Sequence of chain 2.A:
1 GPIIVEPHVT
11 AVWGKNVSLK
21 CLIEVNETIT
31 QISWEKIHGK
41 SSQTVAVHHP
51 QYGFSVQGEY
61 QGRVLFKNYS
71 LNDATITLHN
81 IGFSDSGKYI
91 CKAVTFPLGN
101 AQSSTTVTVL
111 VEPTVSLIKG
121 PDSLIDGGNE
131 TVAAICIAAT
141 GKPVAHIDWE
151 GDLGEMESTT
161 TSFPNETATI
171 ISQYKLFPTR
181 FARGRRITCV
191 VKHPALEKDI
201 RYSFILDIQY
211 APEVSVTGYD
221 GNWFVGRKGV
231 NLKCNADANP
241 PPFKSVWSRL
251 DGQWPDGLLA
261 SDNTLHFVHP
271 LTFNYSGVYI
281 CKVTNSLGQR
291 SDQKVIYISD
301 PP

Binding-site contacts:
Ligand atom C5 contacts residue ASN16 of chain 2.A at 3.6 Å.
Ligand atom O5 contacts residue HIS79 of chain 2.A at 3.7 Å.
Ligand atom C4 contacts residue ASN16 of chain 2.A at 4.3 Å.
Ligand atom C1 contacts residue HIS79 of chain 2.A at 4.5 Å.
Ligand atom C7 contacts residue ASN16 of chain 2.A at 3.7 Å.
Ligand atom O6 contacts residue HIS79 of chain 2.A at 3.5 Å (h-bond).
Ligand atom N2 contacts residue ASN16 of chain 2.A at 3.0 Å (h-bond).
Ligand atom C1 contacts residue ASN16 of chain 2.A at 1.4 Å.
Ligand atom C2 contacts residue ASN16 of chain 2.A at 2.6 Å.
Ligand atom O7 contacts residue ASN16 of chain 2.A at 3.9 Å.
Ligand atom O5 contacts residue ASN16 of chain 2.A at 2.4 Å (h-bond).
Ligand atom C3 contacts residue ASN16 of chain 2.A at 3.9 Å.

The small molecule below binds the protein below.
Small molecule (SMILES): CC(=O)N[C@H]1[C@H](O[C@H]2[C@H](O)[C@@H](NC(C)=O)CO[C@@H]2CO)O[C@H](CO)[C@@H](O[C@@H]2O[C@H](CO[C@H]3O[C@H](CO)[C@@H](O)[C@H](O)[C@@H]3O)[C@@H](O)[C@H](O[C@H]3O[C@H](CO)[C@@H](O)[C@H](O)[C@@H]3O)[C@@H]2O)[C@@H]1O